Sequence of chain 1.A:
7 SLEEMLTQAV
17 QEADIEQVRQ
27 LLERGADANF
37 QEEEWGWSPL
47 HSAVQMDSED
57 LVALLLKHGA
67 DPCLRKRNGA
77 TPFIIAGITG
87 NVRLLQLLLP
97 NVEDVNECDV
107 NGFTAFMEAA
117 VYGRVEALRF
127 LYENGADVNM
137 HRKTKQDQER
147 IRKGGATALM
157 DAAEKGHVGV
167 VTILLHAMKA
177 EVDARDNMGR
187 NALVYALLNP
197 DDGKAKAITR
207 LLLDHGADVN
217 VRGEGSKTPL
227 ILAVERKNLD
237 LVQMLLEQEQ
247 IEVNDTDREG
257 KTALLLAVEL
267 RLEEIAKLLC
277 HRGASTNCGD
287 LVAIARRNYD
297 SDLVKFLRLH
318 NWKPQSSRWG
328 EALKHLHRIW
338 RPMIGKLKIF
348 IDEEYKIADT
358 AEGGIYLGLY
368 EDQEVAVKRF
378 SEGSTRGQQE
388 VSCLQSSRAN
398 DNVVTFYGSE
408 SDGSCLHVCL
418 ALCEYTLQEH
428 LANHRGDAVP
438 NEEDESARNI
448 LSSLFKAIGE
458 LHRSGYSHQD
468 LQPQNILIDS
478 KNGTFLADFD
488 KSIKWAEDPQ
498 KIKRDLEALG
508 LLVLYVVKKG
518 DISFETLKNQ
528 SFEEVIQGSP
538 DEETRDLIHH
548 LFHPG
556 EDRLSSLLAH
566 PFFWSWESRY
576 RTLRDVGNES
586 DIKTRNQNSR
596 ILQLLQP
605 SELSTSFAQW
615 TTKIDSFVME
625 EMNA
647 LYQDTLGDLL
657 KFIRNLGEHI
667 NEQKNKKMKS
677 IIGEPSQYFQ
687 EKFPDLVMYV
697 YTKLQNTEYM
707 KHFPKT

Sequence of chain 1.B:
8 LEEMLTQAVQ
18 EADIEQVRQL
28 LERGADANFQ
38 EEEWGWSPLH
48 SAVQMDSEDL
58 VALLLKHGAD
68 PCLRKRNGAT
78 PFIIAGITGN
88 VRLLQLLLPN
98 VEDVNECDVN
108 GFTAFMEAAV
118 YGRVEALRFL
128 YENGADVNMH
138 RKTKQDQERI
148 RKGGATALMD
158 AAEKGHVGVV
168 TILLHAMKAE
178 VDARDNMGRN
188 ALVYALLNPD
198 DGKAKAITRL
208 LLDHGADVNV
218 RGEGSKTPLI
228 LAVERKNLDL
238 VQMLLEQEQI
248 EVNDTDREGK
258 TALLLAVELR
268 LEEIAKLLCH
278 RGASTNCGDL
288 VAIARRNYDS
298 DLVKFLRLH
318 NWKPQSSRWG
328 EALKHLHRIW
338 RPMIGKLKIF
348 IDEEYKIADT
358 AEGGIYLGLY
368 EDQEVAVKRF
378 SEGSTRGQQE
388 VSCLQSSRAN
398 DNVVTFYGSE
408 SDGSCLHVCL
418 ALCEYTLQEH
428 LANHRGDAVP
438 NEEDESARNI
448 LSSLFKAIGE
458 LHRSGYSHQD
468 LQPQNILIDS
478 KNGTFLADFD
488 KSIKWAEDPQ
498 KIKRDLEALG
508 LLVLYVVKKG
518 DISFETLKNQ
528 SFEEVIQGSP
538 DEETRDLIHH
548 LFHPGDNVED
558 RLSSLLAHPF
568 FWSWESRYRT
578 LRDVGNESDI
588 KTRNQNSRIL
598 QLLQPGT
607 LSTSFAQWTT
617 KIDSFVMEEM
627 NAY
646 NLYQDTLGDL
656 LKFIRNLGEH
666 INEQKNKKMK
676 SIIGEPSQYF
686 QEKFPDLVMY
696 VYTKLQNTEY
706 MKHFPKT

Binding-site contacts:
Ligand atom OC' contacts residue ASN74 of chain 1.A at 3.5 Å (h-bond).
Ligand atom OMP contacts residue TYR295 of chain 1.B at 3.4 Å (h-bond).
Ligand atom O1P contacts residue ARG138 of chain 1.A at 2.7 Å (salt-bridge).
Ligand atom C2 contacts residue PHE109 of chain 1.A at 3.3 Å (hydrophobic).
Ligand atom C22 contacts residue TRP43 of chain 1.A at 3.3 Å (hydrophobic).
Ligand atom N26 contacts residue SER48 of chain 1.A at 3.0 Å (h-bond).
Ligand atom OCP contacts residue ARG338 of chain 1.B at 2.9 Å (salt-bridge).
Ligand atom O2P contacts residue ARG138 of chain 1.A at 1.3 Å (salt-bridge).
Ligand atom C2 contacts residue GLU114 of chain 1.A at 3.0 Å.
Ligand atom N26 contacts residue TRP43 of chain 1.A at 3.1 Å.
Ligand atom N26 contacts residue GLN51 of chain 1.A at 3.0 Å (h-bond).
Ligand atom C25 contacts residue ARG292 of chain 1.B at 3.2 Å.
Ligand atom N6 contacts residue GLU114 of chain 1.A at 2.9 Å (salt-bridge).
Ligand atom CB' contacts residue ASN74 of chain 1.A at 3.3 Å.
Ligand atom N1 contacts residue GLU114 of chain 1.A at 2.6 Å (salt-bridge).
Ligand atom N21 contacts residue TRP43 of chain 1.A at 3.0 Å.
Ligand atom O5' contacts residue ARG138 of chain 1.A at 3.5 Å (salt-bridge).
Ligand atom N11 contacts residue TYR118 of chain 1.A at 2.8 Å (h-bond).
Ligand atom N23 contacts residue TRP43 of chain 1.A at 3.2 Å.
Ligand atom N3 contacts residue PHE109 of chain 1.A at 3.3 Å.
Ligand atom OMP contacts residue LYS72 of chain 1.A at 2.5 Å (salt-bridge).
Ligand atom N27 contacts residue TRP43 of chain 1.A at 3.3 Å.
Ligand atom OO' contacts residue TRP41 of chain 1.A at 3.5 Å.
Ligand atom O4' contacts residue ASN107 of chain 1.A at 3.3 Å.
Ligand atom C26 contacts residue ARG292 of chain 1.B at 2.7 Å.
Ligand atom OMP contacts residue TRP43 of chain 1.A at 3.1 Å.
Ligand atom N21 contacts residue ARG292 of chain 1.B at 2.9 Å (salt-bridge).
Ligand atom C5 contacts residue PHE109 of chain 1.A at 3.3 Å (hydrophobic).
Ligand atom OE' contacts residue ASN74 of chain 1.A at 3.3 Å (h-bond).
Ligand atom C24 contacts residue TRP43 of chain 1.A at 3.2 Å (hydrophobic).
Ligand atom C12 contacts residue TYR295 of chain 1.B at 3.3 Å (hydrophobic).
Ligand atom C26 contacts residue TRP43 of chain 1.A at 3.1 Å (hydrophobic).
Ligand atom N26 contacts residue ARG292 of chain 1.B at 3.1 Å (salt-bridge).
Ligand atom N16 contacts residue TYR118 of chain 1.A at 3.3 Å (h-bond).
Ligand atom C25 contacts residue TRP43 of chain 1.A at 3.2 Å (hydrophobic).
Ligand atom C4 contacts residue PHE109 of chain 1.A at 3.2 Å (hydrophobic).
Ligand atom N27 contacts residue GLN51 of chain 1.A at 3.3 Å (h-bond).
Ligand atom C22 contacts residue ARG292 of chain 1.B at 3.5 Å.
Ligand atom P contacts residue ARG138 of chain 1.A at 2.5 Å.
Ligand atom C6 contacts residue PHE109 of chain 1.A at 3.4 Å (hydrophobic).

The small molecule below binds the protein below.
Small molecule (SMILES): Nc1ncnc2c1ncn2[C@@H]1O[C@H](CO[P](=O)(O)O[C@@H]2[C@H](O)[C@@H](CO[P](=O)(O)O[C@@H]3[C@H](O)[C@@H](COP(=O)(O)O)O[C@H]3n3cnc4c(N)ncnc43)O[C@H]2n2cnc3c(N)ncnc32)[C@@H](O)[C@H]1O